Binding-site contacts:
Ligand atom C1 contacts residue TRP263 of chain 1.B at 4.5 Å (hydrophobic).
Ligand atom C4 contacts residue ASN237 of chain 1.B at 4.2 Å.
Ligand atom C5 contacts residue TRP263 of chain 1.B at 4.4 Å (hydrophobic).
Ligand atom C1 contacts residue ASN237 of chain 1.B at 1.4 Å.
Ligand atom N2 contacts residue ASN237 of chain 1.B at 3.0 Å (h-bond).
Ligand atom C8 contacts residue GLY236 of chain 1.B at 3.9 Å.
Ligand atom C6 contacts residue TRP263 of chain 1.B at 4.1 Å (hydrophobic).
Ligand atom O7 contacts residue ASN237 of chain 1.B at 4.2 Å.
Ligand atom C5 contacts residue ASN237 of chain 1.B at 3.7 Å.
Ligand atom C8 contacts residue ASN237 of chain 1.B at 3.9 Å.
Ligand atom C7 contacts residue ASN237 of chain 1.B at 3.5 Å.
Ligand atom O5 contacts residue ASN237 of chain 1.B at 2.4 Å (h-bond).
Ligand atom C3 contacts residue ASN237 of chain 1.B at 3.9 Å.
Ligand atom O5 contacts residue TRP263 of chain 1.B at 3.8 Å.
Ligand atom C2 contacts residue ASN237 of chain 1.B at 2.5 Å.

Sequence of chain 1.B:
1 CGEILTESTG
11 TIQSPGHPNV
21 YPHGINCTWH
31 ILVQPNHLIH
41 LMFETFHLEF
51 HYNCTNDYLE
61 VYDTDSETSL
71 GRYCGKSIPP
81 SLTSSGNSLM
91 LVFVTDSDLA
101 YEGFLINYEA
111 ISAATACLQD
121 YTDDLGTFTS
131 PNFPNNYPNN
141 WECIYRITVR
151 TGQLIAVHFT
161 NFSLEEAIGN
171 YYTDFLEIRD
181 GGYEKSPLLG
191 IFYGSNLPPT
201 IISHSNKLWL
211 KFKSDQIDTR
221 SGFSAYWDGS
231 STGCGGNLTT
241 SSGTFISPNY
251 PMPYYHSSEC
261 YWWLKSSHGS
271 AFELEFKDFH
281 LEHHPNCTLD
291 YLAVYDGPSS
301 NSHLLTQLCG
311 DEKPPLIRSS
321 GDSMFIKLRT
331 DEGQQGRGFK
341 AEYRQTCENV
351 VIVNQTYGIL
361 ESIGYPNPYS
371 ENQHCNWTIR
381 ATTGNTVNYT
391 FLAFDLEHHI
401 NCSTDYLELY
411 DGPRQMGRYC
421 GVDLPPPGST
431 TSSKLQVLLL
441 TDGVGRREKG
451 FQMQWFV

A protein and the small-molecule ligand that binds it are described below.
Small molecule (SMILES): CC(=O)N[C@@H]1[C@@H](O)[C@H](O)[C@@H](CO)O[C@H]1O